Sequence of chain 1.A:
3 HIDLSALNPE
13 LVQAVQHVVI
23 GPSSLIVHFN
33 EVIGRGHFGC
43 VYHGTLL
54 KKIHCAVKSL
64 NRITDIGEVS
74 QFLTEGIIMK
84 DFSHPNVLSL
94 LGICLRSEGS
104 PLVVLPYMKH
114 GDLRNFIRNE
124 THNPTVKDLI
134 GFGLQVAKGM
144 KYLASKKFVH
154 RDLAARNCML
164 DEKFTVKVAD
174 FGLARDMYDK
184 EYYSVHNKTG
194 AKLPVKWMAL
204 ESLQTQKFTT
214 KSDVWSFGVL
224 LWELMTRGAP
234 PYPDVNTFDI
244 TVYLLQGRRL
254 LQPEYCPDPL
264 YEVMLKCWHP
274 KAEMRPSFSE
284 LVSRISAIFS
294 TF

Binding-site contacts:
Ligand atom N10 contacts residue ALA177 of chain 1.A at 3.6 Å.
Ligand atom C13 contacts residue TYR181 of chain 1.A at 3.5 Å (hydrophobic).
Ligand atom C22 contacts residue ASP115 of chain 1.A at 3.6 Å.
Ligand atom N9 contacts residue ALA172 of chain 1.A at 3.3 Å.
Ligand atom C4 contacts residue MET111 of chain 1.A at 3.7 Å (hydrophobic).
Ligand atom N23 contacts residue ASN118 of chain 1.A at 3.3 Å (h-bond).
Ligand atom C26 contacts residue PRO109 of chain 1.A at 3.7 Å (hydrophobic).
Ligand atom C19 contacts residue ASP115 of chain 1.A at 3.5 Å.
Ligand atom N27 contacts residue MET111 of chain 1.A at 3.7 Å.
Ligand atom C6 contacts residue MET162 of chain 1.A at 3.8 Å (hydrophobic).
Ligand atom C12 contacts residue MET162 of chain 1.A at 3.6 Å (hydrophobic).
Ligand atom C8 contacts residue ASP173 of chain 1.A at 3.6 Å.
Ligand atom N10 contacts residue TYR181 of chain 1.A at 3.6 Å.
Ligand atom C22 contacts residue ASN118 of chain 1.A at 3.7 Å.
Ligand atom C12 contacts residue TYR181 of chain 1.A at 3.6 Å (hydrophobic).
Ligand atom N14 contacts residue ASP173 of chain 1.A at 3.5 Å.
Ligand atom C5 contacts residue ILE35 of chain 1.A at 3.5 Å (hydrophobic).
Ligand atom C17 contacts residue ASP115 of chain 1.A at 3.7 Å.
Ligand atom N9 contacts residue ASP173 of chain 1.A at 3.0 Å (salt-bridge).
Ligand atom C13 contacts residue MET162 of chain 1.A at 3.6 Å (hydrophobic).
Ligand atom C18 contacts residue ASP115 of chain 1.A at 3.4 Å.
Ligand atom C26 contacts residue LEU108 of chain 1.A at 3.8 Å (hydrophobic).
Ligand atom N27 contacts residue ALA59 of chain 1.A at 3.4 Å.
Ligand atom C13 contacts residue ARG159 of chain 1.A at 3.3 Å.
Ligand atom C20 contacts residue ILE35 of chain 1.A at 3.7 Å (hydrophobic).
Ligand atom C16 contacts residue TYR181 of chain 1.A at 3.8 Å (hydrophobic).
Ligand atom C8 contacts residue TYR181 of chain 1.A at 3.5 Å (hydrophobic).
Ligand atom N3 contacts residue MET111 of chain 1.A at 3.0 Å (h-bond).
Ligand atom C2 contacts residue ALA59 of chain 1.A at 3.4 Å (hydrophobic).
Ligand atom C17 contacts residue TYR181 of chain 1.A at 3.6 Å (hydrophobic).
Ligand atom N14 contacts residue TYR181 of chain 1.A at 3.7 Å.
Ligand atom C1 contacts residue ALA59 of chain 1.A at 3.8 Å (hydrophobic).
Ligand atom N15 contacts residue TYR181 of chain 1.A at 3.7 Å.
Ligand atom C17 contacts residue ARG159 of chain 1.A at 3.3 Å.
Ligand atom C8 contacts residue ALA172 of chain 1.A at 3.8 Å (hydrophobic).
Ligand atom C26 contacts residue ALA59 of chain 1.A at 3.8 Å (hydrophobic).
Ligand atom N15 contacts residue MET162 of chain 1.A at 3.8 Å.
Ligand atom N27 contacts residue PRO109 of chain 1.A at 2.8 Å (h-bond).
Ligand atom N7 contacts residue TYR181 of chain 1.A at 3.5 Å.
Ligand atom C11 contacts residue TYR181 of chain 1.A at 3.5 Å (hydrophobic).

A protein and the small-molecule ligand that binds it are described below.
Small molecule (SMILES): N#Cc1ccc(-c2cnc3nnc(Cc4c[nH]c5ncccc45)n3n2)cc1